This protein binds this small molecule.
Small molecule (SMILES): CC(=O)N[C@@H]1[C@@H](O)[C@H](O)[C@@H](CO)O[C@H]1O

Sequence of chain 1.D:
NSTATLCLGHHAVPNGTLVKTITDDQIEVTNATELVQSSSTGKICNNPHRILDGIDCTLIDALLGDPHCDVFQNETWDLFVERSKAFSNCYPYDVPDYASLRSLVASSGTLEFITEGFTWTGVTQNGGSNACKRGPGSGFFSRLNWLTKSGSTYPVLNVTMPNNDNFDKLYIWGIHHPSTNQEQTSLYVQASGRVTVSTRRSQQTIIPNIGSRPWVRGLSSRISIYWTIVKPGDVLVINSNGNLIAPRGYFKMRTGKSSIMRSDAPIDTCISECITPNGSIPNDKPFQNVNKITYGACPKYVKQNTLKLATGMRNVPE

Binding-site contacts:
Ligand atom C1 contacts residue PHE113 of chain 1.D at 4.4 Å (hydrophobic).
Ligand atom C3 contacts residue ASN74 of chain 1.D at 3.8 Å.
Ligand atom C2 contacts residue ASN74 of chain 1.D at 2.4 Å.
Ligand atom C6 contacts residue ILE114 of chain 1.D at 3.7 Å (hydrophobic).
Ligand atom C5 contacts residue PHE113 of chain 1.D at 3.7 Å (hydrophobic).
Ligand atom C8 contacts residue ASN74 of chain 1.D at 4.4 Å.
Ligand atom C4 contacts residue ASN74 of chain 1.D at 4.2 Å.
Ligand atom O7 contacts residue ASN74 of chain 1.D at 3.1 Å (h-bond).
Ligand atom O6 contacts residue GLU112 of chain 1.D at 3.5 Å (salt-bridge).
Ligand atom O6 contacts residue ASN74 of chain 1.D at 4.5 Å.
Ligand atom C8 contacts residue GLN73 of chain 1.D at 3.5 Å.
Ligand atom N2 contacts residue ASN74 of chain 1.D at 2.9 Å (h-bond).
Ligand atom C7 contacts residue ASN74 of chain 1.D at 3.2 Å.
Ligand atom C1 contacts residue ASN74 of chain 1.D at 1.4 Å.
Ligand atom O5 contacts residue ASN74 of chain 1.D at 2.3 Å (h-bond).
Ligand atom O6 contacts residue ILE114 of chain 1.D at 4.1 Å.
Ligand atom C6 contacts residue PHE113 of chain 1.D at 4.2 Å (hydrophobic).
Ligand atom C5 contacts residue ASN74 of chain 1.D at 3.6 Å.
Ligand atom O5 contacts residue PHE113 of chain 1.D at 4.2 Å.